Binding-site contacts:
Ligand atom C contacts residue GLU160 of chain 1.A at 4.0 Å.
Ligand atom N contacts residue GLY228 of chain 1.A at 3.9 Å.
Ligand atom C3 contacts residue THR222 of chain 1.A at 3.7 Å.
Ligand atom C3 contacts residue GLY223 of chain 1.A at 4.5 Å.
Ligand atom C4 contacts residue ASN159 of chain 1.A at 3.5 Å.
Ligand atom C1 contacts residue TYR221 of chain 1.A at 3.8 Å (hydrophobic).
Ligand atom C2 contacts residue TYR221 of chain 1.A at 3.9 Å (hydrophobic).
Ligand atom N1 contacts residue ASN159 of chain 1.A at 3.9 Å.
Ligand atom N contacts residue GLY223 of chain 1.A at 3.0 Å (h-bond).
Ligand atom C1 contacts residue THR222 of chain 1.A at 4.2 Å.
Ligand atom C contacts residue ASN233 of chain 1.A at 3.3 Å.
Ligand atom C1 contacts residue GLU160 of chain 1.A at 4.5 Å.
Ligand atom C2 contacts residue ASN159 of chain 1.A at 3.3 Å.
Ligand atom C2 contacts residue GLY228 of chain 1.A at 3.6 Å.
Ligand atom C contacts residue TYR221 of chain 1.A at 3.4 Å (hydrophobic).
Ligand atom C2 contacts residue GLY223 of chain 1.A at 4.2 Å.
Ligand atom C contacts residue ASN159 of chain 1.A at 4.0 Å.
Ligand atom C1 contacts residue ASN159 of chain 1.A at 3.9 Å.
Ligand atom N2 contacts residue ASN159 of chain 1.A at 4.0 Å.
Ligand atom C4 contacts residue THR222 of chain 1.A at 3.3 Å.
Ligand atom C4 contacts residue GLY223 of chain 1.A at 3.9 Å.
Ligand atom N2 contacts residue THR222 of chain 1.A at 4.2 Å.
Ligand atom C1 contacts residue GLY228 of chain 1.A at 4.1 Å.
Ligand atom N contacts residue THR222 of chain 1.A at 3.6 Å (h-bond).
Ligand atom C contacts residue GLY228 of chain 1.A at 3.8 Å.
Ligand atom C5 contacts residue ASN159 of chain 1.A at 4.5 Å.
Ligand atom C3 contacts residue ASN159 of chain 1.A at 3.3 Å.
Ligand atom C2 contacts residue THR222 of chain 1.A at 3.7 Å.
Ligand atom N contacts residue ASN159 of chain 1.A at 2.8 Å (h-bond).

This protein binds this small molecule.
Small molecule (SMILES): Cc1cc(CN)n(C)n1

Sequence of chain 1.A:
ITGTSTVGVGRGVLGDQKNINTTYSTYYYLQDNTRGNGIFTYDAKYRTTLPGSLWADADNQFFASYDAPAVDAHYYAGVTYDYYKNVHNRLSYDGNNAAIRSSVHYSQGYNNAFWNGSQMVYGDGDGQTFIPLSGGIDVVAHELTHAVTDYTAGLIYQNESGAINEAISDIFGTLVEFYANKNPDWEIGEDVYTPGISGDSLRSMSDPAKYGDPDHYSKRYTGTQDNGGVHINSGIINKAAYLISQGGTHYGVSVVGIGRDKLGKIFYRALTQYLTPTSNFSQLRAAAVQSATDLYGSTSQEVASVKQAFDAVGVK